Binding-site contacts:
Ligand atom C25 contacts residue GLY50 of chain 1.B at 3.8 Å.
Ligand atom C11 contacts residue ILE49 of chain 1.B at 3.2 Å (hydrophobic).
Ligand atom C31 contacts residue ASP185 of chain 1.B at 3.8 Å.
Ligand atom CL19 contacts residue GLN123 of chain 1.B at 2.8 Å.
Ligand atom C13 contacts residue MET126 of chain 1.B at 3.2 Å (hydrophobic).
Ligand atom C29 contacts residue CYS184 of chain 1.B at 3.9 Å (hydrophobic).
Ligand atom N16 contacts residue ALA70 of chain 1.B at 3.6 Å.
Ligand atom C06 contacts residue ILE49 of chain 1.B at 3.1 Å (hydrophobic).
Ligand atom C24 contacts residue ILE49 of chain 1.B at 3.5 Å (hydrophobic).
Ligand atom N07 contacts residue ILE49 of chain 1.B at 3.7 Å.
Ligand atom C09 contacts residue GLU127 of chain 1.B at 3.1 Å.
Ligand atom O32 contacts residue LYS72 of chain 1.B at 3.4 Å.
Ligand atom C10 contacts residue GLU127 of chain 1.B at 3.5 Å.
Ligand atom N21 contacts residue VAL57 of chain 1.B at 3.9 Å.
Ligand atom C08 contacts residue GLU127 of chain 1.B at 3.8 Å.
Ligand atom C22 contacts residue VAL57 of chain 1.B at 3.8 Å (hydrophobic).
Ligand atom C11 contacts residue LYS132 of chain 1.B at 3.3 Å.
Ligand atom C09 contacts residue MET126 of chain 1.B at 3.7 Å (hydrophobic).
Ligand atom C03 contacts residue LYS132 of chain 1.B at 3.8 Å.
Ligand atom C12 contacts residue ILE49 of chain 1.B at 3.5 Å (hydrophobic).
Ligand atom C23 contacts residue ILE49 of chain 1.B at 3.6 Å (hydrophobic).
Ligand atom N07 contacts residue LYS132 of chain 1.B at 3.5 Å.
Ligand atom O32 contacts residue VAL57 of chain 1.B at 3.7 Å.
Ligand atom N16 contacts residue ASP124 of chain 1.B at 3.4 Å (salt-bridge).
Ligand atom C17 contacts residue ASP124 of chain 1.B at 3.4 Å.
Ligand atom C08 contacts residue LYS132 of chain 1.B at 3.7 Å.
Ligand atom C09 contacts residue ILE49 of chain 1.B at 3.8 Å (hydrophobic).
Ligand atom C17 contacts residue LEU174 of chain 1.B at 3.5 Å (hydrophobic).
Ligand atom C10 contacts residue MET126 of chain 1.B at 2.7 Å (hydrophobic).
Ligand atom C31 contacts residue CYS184 of chain 1.B at 1.8 Å (hydrophobic).
Ligand atom C30 contacts residue ASP185 of chain 1.B at 3.7 Å.
Ligand atom C23 contacts residue VAL57 of chain 1.B at 3.5 Å (hydrophobic).
Ligand atom C25 contacts residue GLU51 of chain 1.B at 3.8 Å.
Ligand atom C24 contacts residue GLY50 of chain 1.B at 3.6 Å.
Ligand atom N14 contacts residue MET126 of chain 1.B at 3.0 Å (h-bond).
Ligand atom C18 contacts residue LEU174 of chain 1.B at 3.6 Å (hydrophobic).
Ligand atom C30 contacts residue CYS184 of chain 1.B at 2.7 Å (hydrophobic).
Ligand atom N16 contacts residue MET126 of chain 1.B at 3.3 Å (h-bond).
Ligand atom C08 contacts residue ILE49 of chain 1.B at 3.4 Å (hydrophobic).
Ligand atom C17 contacts residue ALA70 of chain 1.B at 3.4 Å (hydrophobic).

This protein binds this small molecule.
Small molecule (SMILES): CCC(=O)Nc1ccccc1Nc1nc(Nc2ccc(N3CCN(C)CC3)cc2)ncc1Cl

Sequence of chain 1.B:
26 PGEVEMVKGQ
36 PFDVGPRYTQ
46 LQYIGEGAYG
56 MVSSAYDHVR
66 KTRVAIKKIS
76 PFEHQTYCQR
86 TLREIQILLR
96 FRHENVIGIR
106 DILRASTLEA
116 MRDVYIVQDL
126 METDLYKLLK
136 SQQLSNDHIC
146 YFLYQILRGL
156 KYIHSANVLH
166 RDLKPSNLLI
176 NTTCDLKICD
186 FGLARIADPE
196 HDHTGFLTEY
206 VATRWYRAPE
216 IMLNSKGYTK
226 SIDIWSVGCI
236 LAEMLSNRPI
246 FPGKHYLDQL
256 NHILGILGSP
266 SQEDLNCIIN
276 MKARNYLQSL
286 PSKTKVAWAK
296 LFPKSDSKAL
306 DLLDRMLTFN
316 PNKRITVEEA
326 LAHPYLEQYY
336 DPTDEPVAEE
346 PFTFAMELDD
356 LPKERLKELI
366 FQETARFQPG